Sequence of chain 1.A:
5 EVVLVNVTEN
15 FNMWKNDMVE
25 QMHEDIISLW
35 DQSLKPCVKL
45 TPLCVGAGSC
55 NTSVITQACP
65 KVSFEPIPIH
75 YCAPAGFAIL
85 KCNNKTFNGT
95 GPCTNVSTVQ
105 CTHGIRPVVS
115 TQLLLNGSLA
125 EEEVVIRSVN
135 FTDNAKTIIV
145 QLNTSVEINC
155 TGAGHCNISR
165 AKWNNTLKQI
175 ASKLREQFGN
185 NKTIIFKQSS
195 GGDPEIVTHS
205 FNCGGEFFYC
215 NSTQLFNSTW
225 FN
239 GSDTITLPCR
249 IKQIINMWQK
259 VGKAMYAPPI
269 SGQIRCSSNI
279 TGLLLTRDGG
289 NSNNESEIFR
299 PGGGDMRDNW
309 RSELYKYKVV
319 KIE

Binding-site contacts:
Ligand atom O7 contacts residue GLN173 of chain 1.A at 3.7 Å.
Ligand atom C1 contacts residue GLU127 of chain 1.A at 3.6 Å.
Ligand atom C7 contacts residue ASN147 of chain 1.A at 4.1 Å.
Ligand atom C7 contacts residue LYS177 of chain 1.A at 4.0 Å.
Ligand atom C7 contacts residue GLU127 of chain 1.A at 3.4 Å.
Ligand atom O6 contacts residue ASN147 of chain 1.A at 4.3 Å.
Ligand atom O5 contacts residue GLN173 of chain 1.A at 3.7 Å.
Ligand atom O7 contacts residue GLU127 of chain 1.A at 4.3 Å.
Ligand atom C8 contacts residue LYS177 of chain 1.A at 4.1 Å.
Ligand atom C4 contacts residue GLN173 of chain 1.A at 4.2 Å.
Ligand atom C1 contacts residue VAL128 of chain 1.A at 4.0 Å (hydrophobic).
Ligand atom C3 contacts residue GLN173 of chain 1.A at 4.2 Å.
Ligand atom C7 contacts residue VAL128 of chain 1.A at 3.6 Å (hydrophobic).
Ligand atom O6 contacts residue THR148 of chain 1.A at 4.2 Å.
Ligand atom O7 contacts residue VAL128 of chain 1.A at 3.4 Å.
Ligand atom C2 contacts residue ASN147 of chain 1.A at 2.5 Å.
Ligand atom N2 contacts residue GLN173 of chain 1.A at 4.2 Å.
Ligand atom N2 contacts residue GLU127 of chain 1.A at 3.1 Å.
Ligand atom C2 contacts residue GLU127 of chain 1.A at 3.9 Å.
Ligand atom N2 contacts residue ASN147 of chain 1.A at 2.9 Å (h-bond).
Ligand atom O5 contacts residue ASN147 of chain 1.A at 2.4 Å (h-bond).
Ligand atom C8 contacts residue GLU127 of chain 1.A at 2.9 Å.
Ligand atom C1 contacts residue GLU126 of chain 1.A at 3.5 Å.
Ligand atom C1 contacts residue GLN173 of chain 1.A at 3.7 Å.
Ligand atom C3 contacts residue ASN147 of chain 1.A at 3.8 Å.
Ligand atom C1 contacts residue ASN147 of chain 1.A at 1.4 Å.
Ligand atom C4 contacts residue ASN147 of chain 1.A at 4.2 Å.
Ligand atom C2 contacts residue VAL128 of chain 1.A at 4.0 Å (hydrophobic).
Ligand atom O7 contacts residue LYS177 of chain 1.A at 4.0 Å.
Ligand atom O5 contacts residue GLU126 of chain 1.A at 4.2 Å.
Ligand atom N2 contacts residue VAL128 of chain 1.A at 3.0 Å (h-bond).
Ligand atom O3 contacts residue GLN173 of chain 1.A at 4.4 Å.
Ligand atom C5 contacts residue ASN147 of chain 1.A at 3.7 Å.
Ligand atom C2 contacts residue GLN173 of chain 1.A at 3.3 Å.

A protein and the small-molecule ligand that binds it are described below.
Small molecule (SMILES): CC(=O)N[C@@H]1[C@@H](O)[C@H](O)[C@@H](CO)O[C@H]1O